Sequence of chain 1.D:
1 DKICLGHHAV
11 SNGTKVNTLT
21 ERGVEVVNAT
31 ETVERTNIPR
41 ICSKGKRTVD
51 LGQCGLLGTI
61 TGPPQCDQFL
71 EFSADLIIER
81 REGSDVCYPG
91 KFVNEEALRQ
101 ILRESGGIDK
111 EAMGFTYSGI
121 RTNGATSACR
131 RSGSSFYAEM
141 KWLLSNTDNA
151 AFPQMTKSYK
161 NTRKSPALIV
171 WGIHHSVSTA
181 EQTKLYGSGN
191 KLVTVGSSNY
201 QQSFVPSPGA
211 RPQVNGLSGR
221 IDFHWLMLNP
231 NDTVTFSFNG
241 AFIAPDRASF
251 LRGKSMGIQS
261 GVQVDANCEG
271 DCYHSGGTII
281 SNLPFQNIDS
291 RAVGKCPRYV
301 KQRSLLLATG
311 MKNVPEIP

Binding-site contacts:
Ligand atom C7 contacts residue ASN231 of chain 1.D at 3.1 Å.
Ligand atom C8 contacts residue ASN231 of chain 1.D at 4.3 Å.
Ligand atom N2 contacts residue ASN231 of chain 1.D at 2.9 Å (h-bond).
Ligand atom C2 contacts residue ASN231 of chain 1.D at 2.5 Å.
Ligand atom O7 contacts residue ASN231 of chain 1.D at 2.9 Å (h-bond).
Ligand atom C5 contacts residue ASN231 of chain 1.D at 3.6 Å.
Ligand atom O5 contacts residue ASN231 of chain 1.D at 2.3 Å (h-bond).
Ligand atom C1 contacts residue ASN231 of chain 1.D at 1.4 Å.
Ligand atom C3 contacts residue ASN231 of chain 1.D at 3.8 Å.
Ligand atom C4 contacts residue ASN231 of chain 1.D at 4.2 Å.

The small molecule below binds the protein below.
Small molecule (SMILES): CC(=O)N[C@H]1[C@H](O[C@H]2[C@H](O)[C@@H](NC(C)=O)CO[C@@H]2CO)O[C@H](CO)[C@@H](O)[C@@H]1O